A small-molecule ligand and the protein it binds are described below.
Small molecule (SMILES): CC[C@H]1CN(c2cncc3ccccc23)C(=O)[C@@]12CN(S(=O)(=O)CC1(C#N)CC1)Cc1ccc(Cl)cc12

Sequence of chain 1.B:
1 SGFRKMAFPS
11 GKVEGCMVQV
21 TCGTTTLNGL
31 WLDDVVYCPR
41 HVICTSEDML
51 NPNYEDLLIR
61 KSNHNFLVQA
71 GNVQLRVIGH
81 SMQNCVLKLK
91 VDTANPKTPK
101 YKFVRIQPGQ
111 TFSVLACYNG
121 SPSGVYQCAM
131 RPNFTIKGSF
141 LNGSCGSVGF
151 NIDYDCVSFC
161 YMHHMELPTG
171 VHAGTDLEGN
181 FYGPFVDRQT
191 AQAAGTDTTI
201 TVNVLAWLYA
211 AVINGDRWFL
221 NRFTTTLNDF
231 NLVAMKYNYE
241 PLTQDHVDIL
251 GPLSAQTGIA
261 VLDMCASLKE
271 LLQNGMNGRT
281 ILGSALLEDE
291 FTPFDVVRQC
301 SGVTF

Binding-site contacts:
Ligand atom C21 contacts residue GLU166 of chain 1.A at 3.6 Å.
Ligand atom C12 contacts residue MET165 of chain 1.A at 3.6 Å (hydrophobic).
Ligand atom C23 contacts residue ASN142 of chain 1.A at 3.7 Å.
Ligand atom C10 contacts residue MET49 of chain 1.A at 3.6 Å (hydrophobic).
Ligand atom C4 contacts residue GLU166 of chain 1.A at 3.8 Å.
Ligand atom C20 contacts residue CYS145 of chain 1.A at 3.7 Å (hydrophobic).
Ligand atom C20 contacts residue GLU166 of chain 1.A at 3.6 Å.
Ligand atom C22 contacts residue GLU166 of chain 1.A at 3.7 Å.
Ligand atom C3 contacts residue ASN142 of chain 1.A at 3.8 Å.
Ligand atom C contacts residue HIS41 of chain 1.A at 3.3 Å.
Ligand atom C1 contacts residue HIS41 of chain 1.A at 3.8 Å.
Ligand atom C23 contacts residue PHE140 of chain 1.A at 3.7 Å (hydrophobic).
Ligand atom N2 contacts residue GLU166 of chain 1.A at 3.6 Å.
Ligand atom C23 contacts residue LEU141 of chain 1.A at 3.8 Å (hydrophobic).
Ligand atom C16 contacts residue GLU166 of chain 1.A at 3.6 Å.
Ligand atom C11 contacts residue MET165 of chain 1.A at 3.6 Å (hydrophobic).
Ligand atom C18 contacts residue GLU166 of chain 1.A at 3.4 Å.
Ligand atom O contacts residue GLU166 of chain 1.A at 2.9 Å (salt-bridge).
Ligand atom C15 contacts residue GLU166 of chain 1.A at 3.6 Å.
Ligand atom C14 contacts residue GLU166 of chain 1.A at 3.4 Å.
Ligand atom CL contacts residue HIS164 of chain 1.A at 3.8 Å.
Ligand atom C21 contacts residue PHE140 of chain 1.A at 3.6 Å (hydrophobic).
Ligand atom C7 contacts residue GLN189 of chain 1.A at 3.8 Å.
Ligand atom N2 contacts residue PRO168 of chain 1.A at 3.5 Å (h-bond).
Ligand atom C11 contacts residue MET49 of chain 1.A at 3.8 Å (hydrophobic).
Ligand atom C20 contacts residue HIS163 of chain 1.A at 3.5 Å.
Ligand atom C12 contacts residue HIS164 of chain 1.A at 3.3 Å.
Ligand atom C21 contacts residue HIS163 of chain 1.A at 3.8 Å.
Ligand atom N3 contacts residue HIS163 of chain 1.A at 2.8 Å (h-bond).
Ligand atom CL contacts residue MET165 of chain 1.A at 3.7 Å.
Ligand atom C10 contacts residue MET165 of chain 1.A at 3.5 Å (hydrophobic).
Ligand atom C20 contacts residue MET165 of chain 1.A at 3.8 Å (hydrophobic).
Ligand atom C contacts residue DMS1 of chain 1.H at 3.5 Å.
Ligand atom C23 contacts residue GLU166 of chain 1.A at 3.5 Å.
Ligand atom C21 contacts residue LEU141 of chain 1.A at 3.8 Å (hydrophobic).
Ligand atom O contacts residue MET165 of chain 1.A at 3.4 Å.
Ligand atom N2 contacts residue LEU167 of chain 1.A at 3.7 Å.
Ligand atom CL contacts residue ASP187 of chain 1.A at 3.3 Å.
Ligand atom C1 contacts residue DMS1 of chain 1.H at 3.8 Å.
Ligand atom C3 contacts residue CYS145 of chain 1.A at 3.7 Å (hydrophobic).

Sequence of chain 1.A:
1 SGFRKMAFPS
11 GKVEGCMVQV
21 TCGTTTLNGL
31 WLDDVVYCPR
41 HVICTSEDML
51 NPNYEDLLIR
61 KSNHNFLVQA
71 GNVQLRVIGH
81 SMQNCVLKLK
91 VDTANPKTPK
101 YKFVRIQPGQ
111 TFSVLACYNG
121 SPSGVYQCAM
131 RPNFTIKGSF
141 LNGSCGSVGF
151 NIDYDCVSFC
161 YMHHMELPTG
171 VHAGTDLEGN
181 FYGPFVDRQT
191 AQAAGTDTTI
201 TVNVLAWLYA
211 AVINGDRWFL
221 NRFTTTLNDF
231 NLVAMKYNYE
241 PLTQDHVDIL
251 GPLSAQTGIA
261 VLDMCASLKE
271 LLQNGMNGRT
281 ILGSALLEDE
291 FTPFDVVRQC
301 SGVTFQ